Sequence of chain 2.A:
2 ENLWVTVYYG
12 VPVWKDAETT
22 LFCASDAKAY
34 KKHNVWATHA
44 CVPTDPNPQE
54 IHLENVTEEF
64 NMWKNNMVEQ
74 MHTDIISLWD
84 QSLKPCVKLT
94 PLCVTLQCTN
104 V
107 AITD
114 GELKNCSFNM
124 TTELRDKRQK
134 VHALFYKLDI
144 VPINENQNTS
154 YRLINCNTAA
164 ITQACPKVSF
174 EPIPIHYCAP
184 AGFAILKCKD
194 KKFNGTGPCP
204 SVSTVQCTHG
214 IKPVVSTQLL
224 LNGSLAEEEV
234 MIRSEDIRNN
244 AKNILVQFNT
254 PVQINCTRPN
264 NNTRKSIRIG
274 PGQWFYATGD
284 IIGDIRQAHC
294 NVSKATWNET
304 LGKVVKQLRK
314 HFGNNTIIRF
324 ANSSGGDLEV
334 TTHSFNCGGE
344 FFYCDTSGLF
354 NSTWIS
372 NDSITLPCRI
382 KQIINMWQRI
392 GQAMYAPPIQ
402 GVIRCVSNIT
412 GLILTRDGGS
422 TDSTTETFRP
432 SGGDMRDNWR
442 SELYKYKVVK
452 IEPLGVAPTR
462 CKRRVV

The protein below binds the small molecule below.
Small molecule (SMILES): CC(=O)N[C@H]1[C@H](O[C@H]2[C@H](O)[C@@H](NC(C)=O)CO[C@@H]2CO)O[C@H](CO)[C@@H](O)[C@@H]1O

Binding-site contacts:
Ligand atom O6 contacts residue GLY200 of chain 2.A at 4.2 Å.
Ligand atom C1 contacts residue THR199 of chain 2.A at 3.0 Å.
Ligand atom O5 contacts residue ASN197 of chain 2.A at 2.4 Å (h-bond).
Ligand atom C3 contacts residue ASN197 of chain 2.A at 3.8 Å.
Ligand atom O5 contacts residue THR199 of chain 2.A at 3.5 Å (h-bond).
Ligand atom C8 contacts residue VAL78 of chain 2.E at 3.5 Å (hydrophobic).
Ligand atom C3 contacts residue THR199 of chain 2.A at 4.2 Å.
Ligand atom C1 contacts residue ASN197 of chain 2.A at 1.4 Å.
Ligand atom O6 contacts residue PRO201 of chain 2.A at 3.5 Å.
Ligand atom C8 contacts residue ILE240 of chain 2.A at 4.4 Å (hydrophobic).
Ligand atom C7 contacts residue ASN197 of chain 2.A at 3.3 Å.
Ligand atom O7 contacts residue ASN197 of chain 2.A at 3.4 Å (h-bond).
Ligand atom C8 contacts residue SER237 of chain 2.A at 2.8 Å.
Ligand atom O7 contacts residue ILE240 of chain 2.A at 3.8 Å.
Ligand atom C2 contacts residue THR199 of chain 2.A at 4.1 Å.
Ligand atom C4 contacts residue ASN197 of chain 2.A at 4.2 Å.
Ligand atom C5 contacts residue ASN197 of chain 2.A at 3.7 Å.
Ligand atom C4 contacts residue THR199 of chain 2.A at 4.5 Å.
Ligand atom N2 contacts residue THR199 of chain 2.A at 4.3 Å.
Ligand atom C8 contacts residue ASN197 of chain 2.A at 4.4 Å.
Ligand atom C7 contacts residue SER237 of chain 2.A at 4.3 Å.
Ligand atom C2 contacts residue ASN197 of chain 2.A at 2.5 Å.
Ligand atom N2 contacts residue ASN197 of chain 2.A at 2.9 Å (h-bond).
Ligand atom C5 contacts residue THR199 of chain 2.A at 3.6 Å.

Sequence of chain 2.E:
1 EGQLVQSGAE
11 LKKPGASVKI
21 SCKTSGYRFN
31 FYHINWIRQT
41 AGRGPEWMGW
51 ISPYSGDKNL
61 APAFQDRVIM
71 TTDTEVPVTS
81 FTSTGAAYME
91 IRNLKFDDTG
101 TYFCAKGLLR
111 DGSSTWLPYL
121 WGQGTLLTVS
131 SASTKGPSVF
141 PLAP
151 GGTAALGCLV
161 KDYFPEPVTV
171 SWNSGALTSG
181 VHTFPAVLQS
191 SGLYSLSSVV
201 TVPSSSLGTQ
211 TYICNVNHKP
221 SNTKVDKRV